Binding-site contacts:
Ligand atom O5 contacts residue ASN172 of chain 1.E at 2.4 Å (h-bond).
Ligand atom C7 contacts residue THR173 of chain 1.E at 3.7 Å.
Ligand atom C3 contacts residue ASN172 of chain 1.E at 3.7 Å.
Ligand atom N2 contacts residue THR173 of chain 1.E at 3.4 Å.
Ligand atom C4 contacts residue ASN172 of chain 1.E at 4.2 Å.
Ligand atom C5 contacts residue ASN172 of chain 1.E at 3.7 Å.
Ligand atom C1 contacts residue ARG167 of chain 1.E at 4.0 Å.
Ligand atom O7 contacts residue ASN172 of chain 1.E at 4.3 Å.
Ligand atom C6 contacts residue ARG167 of chain 1.E at 3.7 Å.
Ligand atom C7 contacts residue ASN172 of chain 1.E at 3.4 Å.
Ligand atom C5 contacts residue ARG167 of chain 1.E at 3.8 Å.
Ligand atom O5 contacts residue ARG167 of chain 1.E at 3.2 Å (salt-bridge).
Ligand atom C1 contacts residue ASN172 of chain 1.E at 1.4 Å.
Ligand atom C8 contacts residue ARG283 of chain 1.A at 3.4 Å.
Ligand atom N2 contacts residue ASN172 of chain 1.E at 2.9 Å (h-bond).
Ligand atom C2 contacts residue ASN172 of chain 1.E at 2.4 Å.
Ligand atom C8 contacts residue ASN172 of chain 1.E at 3.5 Å.
Ligand atom O7 contacts residue THR173 of chain 1.E at 3.3 Å.

Sequence of chain 1.E:
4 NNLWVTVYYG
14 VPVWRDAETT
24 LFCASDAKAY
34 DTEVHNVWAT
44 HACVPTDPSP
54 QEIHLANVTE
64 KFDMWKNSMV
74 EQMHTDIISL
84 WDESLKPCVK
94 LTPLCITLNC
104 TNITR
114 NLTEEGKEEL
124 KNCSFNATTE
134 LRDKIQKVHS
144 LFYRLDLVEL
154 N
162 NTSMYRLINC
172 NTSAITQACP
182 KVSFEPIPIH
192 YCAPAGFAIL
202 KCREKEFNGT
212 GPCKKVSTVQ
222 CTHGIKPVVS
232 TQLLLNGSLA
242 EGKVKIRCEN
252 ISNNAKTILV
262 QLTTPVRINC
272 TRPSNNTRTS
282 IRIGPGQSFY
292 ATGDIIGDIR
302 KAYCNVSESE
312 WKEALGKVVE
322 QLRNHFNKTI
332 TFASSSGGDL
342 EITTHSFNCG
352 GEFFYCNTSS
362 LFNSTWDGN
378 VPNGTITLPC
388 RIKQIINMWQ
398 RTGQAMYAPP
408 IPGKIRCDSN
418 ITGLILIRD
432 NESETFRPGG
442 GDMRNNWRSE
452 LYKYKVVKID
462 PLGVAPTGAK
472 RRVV

This small molecule binds to this protein.
Small molecule (SMILES): CC(=O)N[C@@H]1[C@@H](O)[C@H](O)[C@@H](CO)O[C@H]1O

Sequence of chain 1.A:
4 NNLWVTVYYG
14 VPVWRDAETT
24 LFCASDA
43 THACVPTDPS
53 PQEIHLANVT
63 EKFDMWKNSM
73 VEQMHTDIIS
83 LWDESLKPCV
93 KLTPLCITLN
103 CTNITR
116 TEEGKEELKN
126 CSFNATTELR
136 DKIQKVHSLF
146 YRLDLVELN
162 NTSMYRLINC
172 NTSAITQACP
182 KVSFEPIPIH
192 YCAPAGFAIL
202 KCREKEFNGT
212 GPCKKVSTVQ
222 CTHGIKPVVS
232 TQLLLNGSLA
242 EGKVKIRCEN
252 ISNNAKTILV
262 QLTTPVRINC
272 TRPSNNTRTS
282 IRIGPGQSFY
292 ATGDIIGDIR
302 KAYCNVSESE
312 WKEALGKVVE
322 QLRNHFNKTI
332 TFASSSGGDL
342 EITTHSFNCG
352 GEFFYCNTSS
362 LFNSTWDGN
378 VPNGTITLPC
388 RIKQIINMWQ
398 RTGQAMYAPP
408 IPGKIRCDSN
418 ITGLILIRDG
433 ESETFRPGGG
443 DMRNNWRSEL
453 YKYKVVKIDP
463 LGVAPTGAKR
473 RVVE